Binding-site contacts:
Ligand atom C8 contacts residue ASN324 of chain 1.K at 4.2 Å.
Ligand atom O7 contacts residue ASN324 of chain 1.K at 4.4 Å.
Ligand atom C5 contacts residue ASN324 of chain 1.K at 3.7 Å.
Ligand atom C4 contacts residue ASN324 of chain 1.K at 4.2 Å.
Ligand atom C8 contacts residue PHE322 of chain 1.K at 4.3 Å (hydrophobic).
Ligand atom C7 contacts residue ASN324 of chain 1.K at 3.9 Å.
Ligand atom O5 contacts residue ASN324 of chain 1.K at 2.4 Å (h-bond).
Ligand atom C2 contacts residue ASN324 of chain 1.K at 2.5 Å.
Ligand atom C1 contacts residue ASN324 of chain 1.K at 1.4 Å.
Ligand atom C3 contacts residue ASN324 of chain 1.K at 3.8 Å.
Ligand atom N2 contacts residue ASN324 of chain 1.K at 2.9 Å (h-bond).

Sequence of chain 1.K:
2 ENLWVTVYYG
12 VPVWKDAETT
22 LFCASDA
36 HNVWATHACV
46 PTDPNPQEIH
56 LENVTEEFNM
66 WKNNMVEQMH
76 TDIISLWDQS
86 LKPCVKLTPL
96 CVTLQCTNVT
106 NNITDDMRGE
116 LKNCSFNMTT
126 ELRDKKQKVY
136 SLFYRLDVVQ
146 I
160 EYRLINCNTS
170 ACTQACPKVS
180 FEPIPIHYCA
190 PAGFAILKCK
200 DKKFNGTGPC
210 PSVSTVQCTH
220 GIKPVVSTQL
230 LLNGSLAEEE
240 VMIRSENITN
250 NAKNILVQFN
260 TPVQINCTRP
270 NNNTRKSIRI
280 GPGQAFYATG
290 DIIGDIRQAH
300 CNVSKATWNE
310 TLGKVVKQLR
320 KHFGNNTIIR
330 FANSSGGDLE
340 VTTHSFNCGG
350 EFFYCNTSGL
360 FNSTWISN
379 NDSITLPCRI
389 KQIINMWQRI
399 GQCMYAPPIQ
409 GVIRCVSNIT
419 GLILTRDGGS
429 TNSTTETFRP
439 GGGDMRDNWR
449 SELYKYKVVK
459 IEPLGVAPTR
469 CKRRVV

The small molecule below binds the protein below.
Small molecule (SMILES): CC(=O)N[C@@H]1[C@@H](O)[C@H](O)[C@@H](CO)O[C@H]1O